Sequence of chain 1.A:
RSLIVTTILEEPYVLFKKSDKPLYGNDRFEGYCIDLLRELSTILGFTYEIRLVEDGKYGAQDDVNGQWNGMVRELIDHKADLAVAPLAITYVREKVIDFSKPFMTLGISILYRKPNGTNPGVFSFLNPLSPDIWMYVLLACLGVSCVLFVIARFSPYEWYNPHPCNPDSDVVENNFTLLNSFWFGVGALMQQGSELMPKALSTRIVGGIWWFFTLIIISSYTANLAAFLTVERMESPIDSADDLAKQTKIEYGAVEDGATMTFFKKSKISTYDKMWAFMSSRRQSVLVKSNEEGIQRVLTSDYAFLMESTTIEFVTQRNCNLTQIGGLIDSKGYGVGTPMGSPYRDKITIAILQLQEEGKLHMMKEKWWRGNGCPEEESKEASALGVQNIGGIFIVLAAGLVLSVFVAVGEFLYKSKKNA

The small molecule below binds the protein below.
Small molecule (SMILES): CC(=O)N[C@H]1[C@H](O[C@H]2[C@H](O)[C@@H](NC(C)=O)CO[C@@H]2CO)O[C@H](CO)[C@@H](O)[C@@H]1O

Binding-site contacts:
Ligand atom O7 contacts residue LEU729 of chain 1.A at 3.2 Å (h-bond).
Ligand atom C4 contacts residue ASN546 of chain 1.A at 4.3 Å.
Ligand atom C2 contacts residue ASN546 of chain 1.A at 2.7 Å.
Ligand atom N2 contacts residue ASN546 of chain 1.A at 2.7 Å (h-bond).
Ligand atom O7 contacts residue ASN546 of chain 1.A at 3.7 Å.
Ligand atom O4 contacts residue THR730 of chain 1.A at 4.3 Å.
Ligand atom C1 contacts residue ARG543 of chain 1.A at 4.2 Å.
Ligand atom O3 contacts residue THR730 of chain 1.A at 2.9 Å (h-bond).
Ligand atom C8 contacts residue ASN546 of chain 1.A at 3.5 Å.
Ligand atom O7 contacts residue ARG543 of chain 1.A at 4.1 Å.
Ligand atom O7 contacts residue THR730 of chain 1.A at 3.6 Å.
Ligand atom C7 contacts residue LEU729 of chain 1.A at 4.4 Å (hydrophobic).
Ligand atom C3 contacts residue THR730 of chain 1.A at 3.7 Å.
Ligand atom C3 contacts residue ASN546 of chain 1.A at 3.9 Å.
Ligand atom C4 contacts residue THR730 of chain 1.A at 3.7 Å.
Ligand atom C2 contacts residue ARG543 of chain 1.A at 4.3 Å.
Ligand atom C7 contacts residue ASN546 of chain 1.A at 3.1 Å.
Ligand atom O4 contacts residue ARG543 of chain 1.A at 3.9 Å.
Ligand atom O5 contacts residue ARG543 of chain 1.A at 3.7 Å.
Ligand atom C1 contacts residue ASN546 of chain 1.A at 1.5 Å.
Ligand atom C5 contacts residue ASN546 of chain 1.A at 3.6 Å.
Ligand atom O5 contacts residue ASN546 of chain 1.A at 2.4 Å (h-bond).
Ligand atom C2 contacts residue THR730 of chain 1.A at 4.0 Å.